The small molecule below binds the protein below.
Small molecule (SMILES): CN(C)S(=O)(=O)N1CCN(c2ccnc(CO)n2)CC1

Sequence of chain 1.C:
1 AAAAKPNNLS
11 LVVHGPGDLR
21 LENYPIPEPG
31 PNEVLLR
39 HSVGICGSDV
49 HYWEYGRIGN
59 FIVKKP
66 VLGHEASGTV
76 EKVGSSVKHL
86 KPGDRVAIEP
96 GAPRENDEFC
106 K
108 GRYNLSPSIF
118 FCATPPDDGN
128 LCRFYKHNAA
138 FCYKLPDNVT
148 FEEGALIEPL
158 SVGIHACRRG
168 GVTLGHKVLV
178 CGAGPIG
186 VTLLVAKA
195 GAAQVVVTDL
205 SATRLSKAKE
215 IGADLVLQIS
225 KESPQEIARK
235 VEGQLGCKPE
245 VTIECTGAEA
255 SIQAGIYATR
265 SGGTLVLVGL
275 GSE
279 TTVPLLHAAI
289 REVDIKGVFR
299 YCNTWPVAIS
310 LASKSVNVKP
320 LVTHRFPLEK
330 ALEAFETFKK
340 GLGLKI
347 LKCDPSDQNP

Binding-site contacts:
Ligand atom N22 contacts residue PHE59 of chain 1.C at 3.9 Å.
Ligand atom C6 contacts residue CYS44 of chain 1.C at 3.3 Å (hydrophobic).
Ligand atom C7 contacts residue NAD1 of chain 1.L at 3.5 Å.
Ligand atom N4 contacts residue NAD1 of chain 1.L at 3.3 Å.
Ligand atom C14 contacts residue PHE118 of chain 1.C at 3.9 Å (hydrophobic).
Ligand atom C11 contacts residue TYR50 of chain 1.C at 3.5 Å (hydrophobic).
Ligand atom C16 contacts residue LEU274 of chain 1.C at 3.8 Å (hydrophobic).
Ligand atom O30 contacts residue GLU155 of chain 1.C at 2.4 Å (salt-bridge).
Ligand atom N1 contacts residue NAD1 of chain 1.L at 3.6 Å.
Ligand atom N3 contacts residue NAD1 of chain 1.L at 3.7 Å.
Ligand atom C13 contacts residue THR121 of chain 1.C at 3.5 Å.
Ligand atom C14 contacts residue GLU155 of chain 1.C at 3.4 Å.
Ligand atom C13 contacts residue PHE59 of chain 1.C at 3.5 Å (hydrophobic).
Ligand atom C19 contacts residue NAD1 of chain 1.L at 3.6 Å.
Ligand atom O25 contacts residue LEU274 of chain 1.C at 3.9 Å.
Ligand atom O12 contacts residue PHE297 of chain 1.C at 3.5 Å.
Ligand atom C5 contacts residue SER46 of chain 1.C at 3.8 Å.
Ligand atom C11 contacts residue ILE56 of chain 1.C at 3.6 Å (hydrophobic).
Ligand atom O30 contacts residue PHE118 of chain 1.C at 4.1 Å.
Ligand atom N4 contacts residue ARG298 of chain 1.C at 4.0 Å.
Ligand atom C6 contacts residue SER46 of chain 1.C at 3.3 Å.
Ligand atom N3 contacts residue SER46 of chain 1.C at 3.6 Å.
Ligand atom C5 contacts residue NAD1 of chain 1.L at 3.7 Å.
Ligand atom C19 contacts residue ARG298 of chain 1.C at 4.0 Å.
Ligand atom C14 contacts residue ZN1 of chain 1.K at 3.3 Å.
Ligand atom N3 contacts residue ZN1 of chain 1.K at 2.1 Å.
Ligand atom O30 contacts residue ZN1 of chain 1.K at 2.4 Å.
Ligand atom C11 contacts residue PHE59 of chain 1.C at 3.4 Å (hydrophobic).
Ligand atom N3 contacts residue HIS69 of chain 1.C at 3.7 Å.
Ligand atom C14 contacts residue HIS69 of chain 1.C at 3.9 Å.
Ligand atom C14 contacts residue ARG298 of chain 1.C at 3.8 Å.
Ligand atom C18 contacts residue LEU274 of chain 1.C at 3.5 Å (hydrophobic).
Ligand atom N3 contacts residue CYS44 of chain 1.C at 3.4 Å (h-bond).
Ligand atom C2 contacts residue NAD1 of chain 1.L at 3.5 Å.
Ligand atom C15 contacts residue PHE297 of chain 1.C at 3.7 Å (hydrophobic).
Ligand atom C6 contacts residue ZN1 of chain 1.K at 3.1 Å.
Ligand atom C6 contacts residue NAD1 of chain 1.L at 3.7 Å.
Ligand atom O12 contacts residue PHE59 of chain 1.C at 3.9 Å.
Ligand atom C7 contacts residue ZN1 of chain 1.K at 3.0 Å.
Ligand atom O30 contacts residue HIS69 of chain 1.C at 3.0 Å (h-bond).